The protein below binds the small molecule below.
Small molecule (SMILES): CC(C)[C@H](N)C(=O)N[C@H](C(=O)N[C@@H](Cc1ccc(O)cc1)C(=O)N1CCC[C@H]1C(=O)N[C@@H](CC1=CN=C2CC=CC=C12)C(=O)O)C(C)C

Sequence of chain 1.C:
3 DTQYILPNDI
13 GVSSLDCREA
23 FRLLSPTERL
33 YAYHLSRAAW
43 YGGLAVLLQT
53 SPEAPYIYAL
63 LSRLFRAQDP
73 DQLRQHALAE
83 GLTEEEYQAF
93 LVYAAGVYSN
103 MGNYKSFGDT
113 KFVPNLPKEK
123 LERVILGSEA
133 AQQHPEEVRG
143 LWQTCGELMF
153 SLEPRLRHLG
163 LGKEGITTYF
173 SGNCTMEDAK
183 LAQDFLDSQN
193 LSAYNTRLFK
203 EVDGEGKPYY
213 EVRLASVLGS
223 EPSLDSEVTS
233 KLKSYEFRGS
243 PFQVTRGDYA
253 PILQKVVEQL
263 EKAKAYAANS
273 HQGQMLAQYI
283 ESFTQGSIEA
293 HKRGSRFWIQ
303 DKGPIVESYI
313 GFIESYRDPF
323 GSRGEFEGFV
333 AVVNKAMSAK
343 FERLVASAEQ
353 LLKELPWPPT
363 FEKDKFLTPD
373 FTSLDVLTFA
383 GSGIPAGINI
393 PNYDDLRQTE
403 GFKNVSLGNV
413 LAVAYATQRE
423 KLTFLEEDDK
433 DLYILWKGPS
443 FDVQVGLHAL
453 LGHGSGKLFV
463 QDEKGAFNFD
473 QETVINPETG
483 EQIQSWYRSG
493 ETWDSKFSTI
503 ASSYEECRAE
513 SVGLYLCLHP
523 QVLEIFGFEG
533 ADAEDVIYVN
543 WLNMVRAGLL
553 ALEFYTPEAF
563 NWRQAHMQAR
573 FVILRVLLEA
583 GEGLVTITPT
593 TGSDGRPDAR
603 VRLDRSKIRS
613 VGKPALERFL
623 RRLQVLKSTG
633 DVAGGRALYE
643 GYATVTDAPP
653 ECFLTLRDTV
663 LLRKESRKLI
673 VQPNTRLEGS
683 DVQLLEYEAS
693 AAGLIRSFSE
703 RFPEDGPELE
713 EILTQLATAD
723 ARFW

Binding-site contacts:
Ligand atom CZ2 contacts residue LYS670 of chain 1.C at 3.5 Å.
Ligand atom CZ contacts residue ARG572 of chain 1.C at 3.4 Å.
Ligand atom CZ3 contacts residue LYS670 of chain 1.C at 3.6 Å.
Ligand atom CG1 contacts residue PRO387 of chain 1.C at 3.1 Å (hydrophobic).
Ligand atom O contacts residue ALA388 of chain 1.C at 2.8 Å (h-bond).
Ligand atom CD contacts residue HIS568 of chain 1.C at 3.1 Å.
Ligand atom CA contacts residue GLU316 of chain 1.C at 3.3 Å.
Ligand atom CE2 contacts residue PHE443 of chain 1.C at 3.2 Å (hydrophobic).
Ligand atom NE1 contacts residue ILE386 of chain 1.C at 3.1 Å (h-bond).
Ligand atom O contacts residue GLY389 of chain 1.C at 3.4 Å (h-bond).
Ligand atom CE1 contacts residue GLU512 of chain 1.C at 3.2 Å.
Ligand atom O contacts residue ASN391 of chain 1.C at 2.9 Å (h-bond).
Ligand atom N contacts residue GLU316 of chain 1.C at 2.9 Å (salt-bridge).
Ligand atom N contacts residue ASN394 of chain 1.C at 3.0 Å (h-bond).
Ligand atom CZ2 contacts residue ARG669 of chain 1.C at 3.3 Å.
Ligand atom CE2 contacts residue ARG669 of chain 1.C at 3.2 Å.
Ligand atom O contacts residue ILE390 of chain 1.C at 3.3 Å.
Ligand atom N contacts residue TYR318 of chain 1.C at 2.9 Å (h-bond).
Ligand atom C contacts residue GLY389 of chain 1.C at 3.6 Å.
Ligand atom O contacts residue TYR318 of chain 1.C at 3.6 Å (h-bond).
Ligand atom CD2 contacts residue VAL447 of chain 1.C at 3.7 Å (hydrophobic).
Ligand atom CH2 contacts residue LYS670 of chain 1.C at 3.4 Å.
Ligand atom CB contacts residue TYR318 of chain 1.C at 3.4 Å (hydrophobic).
Ligand atom CH2 contacts residue ARG669 of chain 1.C at 3.5 Å.
Ligand atom CD1 contacts residue ILE386 of chain 1.C at 2.9 Å (hydrophobic).
Ligand atom CD2 contacts residue PHE443 of chain 1.C at 3.6 Å (hydrophobic).
Ligand atom CA contacts residue GLY389 of chain 1.C at 3.3 Å.
Ligand atom N contacts residue GLY389 of chain 1.C at 2.9 Å (h-bond).
Ligand atom N contacts residue ASN391 of chain 1.C at 2.9 Å (h-bond).
Ligand atom C contacts residue HIS568 of chain 1.C at 3.7 Å.
Ligand atom CG2 contacts residue HIS455 of chain 1.C at 3.5 Å.
Ligand atom CB contacts residue HIS450 of chain 1.C at 3.7 Å.
Ligand atom CA contacts residue TYR318 of chain 1.C at 3.5 Å (hydrophobic).
Ligand atom CD1 contacts residue HIS450 of chain 1.C at 3.6 Å.
Ligand atom O contacts residue HIS568 of chain 1.C at 2.6 Å (h-bond).
Ligand atom CG contacts residue HIS568 of chain 1.C at 3.7 Å.
Ligand atom OH contacts residue ARG572 of chain 1.C at 3.4 Å (salt-bridge).
Ligand atom CD2 contacts residue ARG669 of chain 1.C at 3.4 Å.
Ligand atom O contacts residue GLU508 of chain 1.C at 3.4 Å (salt-bridge).
Ligand atom O contacts residue ARG669 of chain 1.C at 3.4 Å (salt-bridge).